A protein and the small-molecule ligand that binds it are described below.
Small molecule (SMILES): CC(=O)N[C@H]1[C@H](O[C@H]2[C@H](O)[C@@H](NC(C)=O)CO[C@@H]2CO)O[C@H](CO)[C@@H](O)[C@@H]1O

Binding-site contacts:
Ligand atom C1 contacts residue ASN12 of chain 13.F at 2.1 Å.
Ligand atom O7 contacts residue ASN12 of chain 13.F at 3.7 Å.
Ligand atom N2 contacts residue ASN12 of chain 13.F at 3.8 Å.
Ligand atom C7 contacts residue ASN12 of chain 13.F at 3.9 Å.
Ligand atom C2 contacts residue ASN12 of chain 13.F at 3.2 Å.
Ligand atom C5 contacts residue ASN12 of chain 13.F at 4.1 Å.
Ligand atom O5 contacts residue ASN12 of chain 13.F at 2.7 Å (h-bond).

Sequence of chain 13.F:
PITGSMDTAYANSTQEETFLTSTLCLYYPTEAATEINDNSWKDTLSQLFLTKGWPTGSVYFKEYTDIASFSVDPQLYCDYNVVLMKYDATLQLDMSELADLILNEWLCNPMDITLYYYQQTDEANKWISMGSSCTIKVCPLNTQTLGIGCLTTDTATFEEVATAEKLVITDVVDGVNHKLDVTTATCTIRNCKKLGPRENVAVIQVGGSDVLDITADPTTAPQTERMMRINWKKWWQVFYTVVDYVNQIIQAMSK